Binding-site contacts:
Ligand atom O2 contacts residue DG4 of chain 1.E at 3.0 Å (h-bond).
Ligand atom O4 contacts residue DA5 of chain 1.E at 3.2 Å (h-bond).
Ligand atom C6 contacts residue EDO1 of chain 1.L at 3.1 Å.
Ligand atom C6 contacts residue UCL8 of chain 1.E at 3.5 Å.
Ligand atom O6 contacts residue EDO1 of chain 1.L at 2.4 Å (h-bond).
Ligand atom O2 contacts residue DG2 of chain 1.E at 2.8 Å (h-bond).
Ligand atom N4 contacts residue DG4 of chain 1.E at 3.0 Å (h-bond).
Ligand atom N4 contacts residue DC3 of chain 1.E at 3.4 Å (h-bond).
Ligand atom N1 contacts residue UCL8 of chain 1.E at 2.7 Å (h-bond).
Ligand atom O2 contacts residue DA6 of chain 1.E at 3.1 Å.
Ligand atom N4 contacts residue DG2 of chain 1.E at 2.8 Å (h-bond).
Ligand atom N1 contacts residue DG4 of chain 1.E at 3.5 Å (h-bond).
Ligand atom N1 contacts residue DC1 of chain 1.E at 2.9 Å (h-bond).
Ligand atom N6 contacts residue UCL8 of chain 1.E at 2.9 Å (h-bond).
Ligand atom N1 contacts residue DC3 of chain 1.E at 2.8 Å (h-bond).
Ligand atom N2 contacts residue DC1 of chain 1.E at 3.0 Å (h-bond).
Ligand atom N3 contacts residue DG4 of chain 1.E at 3.0 Å (h-bond).
Ligand atom C5 contacts residue EDO1 of chain 1.L at 3.2 Å.
Ligand atom C6 contacts residue DC1 of chain 1.E at 3.5 Å.
Ligand atom N4 contacts residue DC1 of chain 1.E at 3.1 Å (h-bond).
Ligand atom N2 contacts residue DC3 of chain 1.E at 2.9 Å (h-bond).
Ligand atom N2 contacts residue DG2 of chain 1.E at 3.4 Å.
Ligand atom N6 contacts residue DT7 of chain 1.E at 2.6 Å (h-bond).
Ligand atom N2 contacts residue DG4 of chain 1.E at 3.4 Å.
Ligand atom N7 contacts residue EDO1 of chain 1.L at 2.8 Å (h-bond).
Ligand atom O6 contacts residue DC3 of chain 1.E at 2.8 Å (h-bond).
Ligand atom C6 contacts residue UCL8 of chain 1.E at 3.2 Å.
Ligand atom O6 contacts residue DG2 of chain 1.E at 3.1 Å (h-bond).
Ligand atom O6 contacts residue UCL8 of chain 1.E at 3.1 Å (h-bond).
Ligand atom O6 contacts residue DC1 of chain 1.E at 2.7 Å (h-bond).
Ligand atom C2 contacts residue DG4 of chain 1.E at 3.2 Å.
Ligand atom N3 contacts residue DA6 of chain 1.E at 2.8 Å (h-bond).
Ligand atom N1 contacts residue DT7 of chain 1.E at 2.8 Å (h-bond).
Ligand atom N3 contacts residue DA5 of chain 1.E at 3.0 Å (h-bond).
Ligand atom O2 contacts residue DA5 of chain 1.E at 3.3 Å.
Ligand atom O4 contacts residue DA6 of chain 1.E at 3.0 Å (h-bond).
Ligand atom N3 contacts residue DG4 of chain 1.E at 3.1 Å (h-bond).
Ligand atom N6 contacts residue DA6 of chain 1.E at 3.0 Å (h-bond).
Ligand atom N3 contacts residue DG2 of chain 1.E at 2.8 Å (h-bond).
Ligand atom O6 contacts residue GOL1 of chain 1.K at 2.7 Å (h-bond).

This protein binds this small molecule.
Small molecule (SMILES): Cc1cn([C@H]2C[C@H](O[P](=O)(O)OC[C@H]3O[C@@H](n4cc(Cl)c(=O)[nH]c4=O)C[C@@H]3O[P](=O)(O)OC[C@H]3O[C@@H](n4ccc(N)nc4=O)C[C@@H]3O[P](=O)(O)OC[C@H]3O[C@@H](n4cnc5c(=O)nc(N)[nH]c54)C[C@@H]3O[P](=O)(O)OC[C@H]3O[C@@H](n4ccc(N)nc4=O)C[C@@H]3O[P](=O)(O)OC[C@H]3O[C@@H](n4cnc5c(=O)nc(N)[nH]c54)C[C@@H]3O)[C@@H](CO[P](=O)(O)O[C@H]3C[C@H](n4cnc5c(N)ncnc54)O[C@@H]3CO[P](=O)(O)O[C@H]3C[C@H](n4cnc5c(N)ncnc54)O[C@@H]3CO[P](=O)(O)O[C@H]3C[C@H](n4cnc5c(=O)nc(N)[nH]c54)O[C@@H]3COP(=O)=O)O2)c(=O)[nH]c1=O

Sequence of chain 1.B:
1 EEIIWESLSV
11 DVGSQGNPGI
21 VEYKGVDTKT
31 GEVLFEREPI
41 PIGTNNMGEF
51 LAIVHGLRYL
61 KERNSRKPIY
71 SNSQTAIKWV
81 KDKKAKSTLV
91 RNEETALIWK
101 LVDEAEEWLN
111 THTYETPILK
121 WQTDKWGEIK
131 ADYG